This small molecule binds to this protein.
Small molecule (SMILES): Cc1cc(CCCOc2c(C)cc(-c3noc(C(F)(F)F)n3)cc2C)on1

Binding-site contacts:
Ligand atom F3 contacts residue PHE179 of chain 12.A at 3.0 Å.
Ligand atom CM4 contacts residue PHE179 of chain 12.A at 3.5 Å (hydrophobic).
Ligand atom F1 contacts residue ALA166 of chain 12.A at 3.6 Å.
Ligand atom N1A contacts residue PHE179 of chain 12.A at 3.6 Å.
Ligand atom CM2 contacts residue ILE122 of chain 12.A at 3.8 Å (hydrophobic).
Ligand atom O1 contacts residue MET214 of chain 12.A at 3.5 Å (h-bond).
Ligand atom O1A contacts residue PHE179 of chain 12.A at 3.3 Å.
Ligand atom F2 contacts residue TYR142 of chain 12.A at 2.8 Å.
Ligand atom N3A contacts residue PHE179 of chain 12.A at 3.4 Å.
Ligand atom C1B contacts residue ILE98 of chain 12.A at 3.4 Å (hydrophobic).
Ligand atom CM4 contacts residue TYR144 of chain 12.A at 3.8 Å (hydrophobic).
Ligand atom CM2 contacts residue ILE77 of chain 12.A at 3.1 Å (hydrophobic).
Ligand atom C4B contacts residue ILE98 of chain 12.A at 3.8 Å (hydrophobic).
Ligand atom C5B contacts residue LEU181 of chain 12.A at 3.5 Å (hydrophobic).
Ligand atom N1A contacts residue LEU217 of chain 12.A at 3.3 Å.
Ligand atom C6B contacts residue LEU181 of chain 12.A at 3.3 Å (hydrophobic).
Ligand atom C4 contacts residue LEU100 of chain 12.A at 3.7 Å (hydrophobic).
Ligand atom C2B contacts residue ILE98 of chain 12.A at 3.7 Å (hydrophobic).
Ligand atom F1 contacts residue TYR144 of chain 12.A at 3.3 Å.
Ligand atom O1A contacts residue LEU217 of chain 12.A at 3.0 Å.
Ligand atom F3 contacts residue TYR142 of chain 12.A at 3.8 Å.
Ligand atom F2 contacts residue ALA166 of chain 12.A at 3.5 Å.
Ligand atom C2A contacts residue PHE179 of chain 12.A at 3.6 Å (hydrophobic).
Ligand atom C4 contacts residue TYR190 of chain 12.A at 3.6 Å (hydrophobic).
Ligand atom F2 contacts residue TYR144 of chain 12.A at 3.0 Å.
Ligand atom C6B contacts residue ILE98 of chain 12.A at 3.7 Å (hydrophobic).
Ligand atom N3A contacts residue TYR144 of chain 12.A at 3.5 Å.
Ligand atom C3A contacts residue LEU217 of chain 12.A at 3.6 Å (hydrophobic).
Ligand atom O1B contacts residue ILE98 of chain 12.A at 3.3 Å.
Ligand atom N1A contacts residue MET124 of chain 12.A at 3.5 Å.
Ligand atom CM3 contacts residue ASN212 of chain 12.A at 3.5 Å.
Ligand atom F1 contacts residue PHE179 of chain 12.A at 3.8 Å.
Ligand atom F3 contacts residue VAL168 of chain 12.A at 3.0 Å.
Ligand atom C3A contacts residue PHE179 of chain 12.A at 3.1 Å (hydrophobic).
Ligand atom CM6 contacts residue LEU181 of chain 12.A at 3.5 Å (hydrophobic).
Ligand atom N2 contacts residue MET214 of chain 12.A at 3.8 Å.
Ligand atom O1A contacts residue MET124 of chain 12.A at 3.2 Å.
Ligand atom F2 contacts residue MET143 of chain 12.A at 3.3 Å.
Ligand atom C5B contacts residue ILE98 of chain 12.A at 3.5 Å (hydrophobic).
Ligand atom CM6 contacts residue LEU184 of chain 12.A at 3.4 Å (hydrophobic).

Sequence of chain 12.A:
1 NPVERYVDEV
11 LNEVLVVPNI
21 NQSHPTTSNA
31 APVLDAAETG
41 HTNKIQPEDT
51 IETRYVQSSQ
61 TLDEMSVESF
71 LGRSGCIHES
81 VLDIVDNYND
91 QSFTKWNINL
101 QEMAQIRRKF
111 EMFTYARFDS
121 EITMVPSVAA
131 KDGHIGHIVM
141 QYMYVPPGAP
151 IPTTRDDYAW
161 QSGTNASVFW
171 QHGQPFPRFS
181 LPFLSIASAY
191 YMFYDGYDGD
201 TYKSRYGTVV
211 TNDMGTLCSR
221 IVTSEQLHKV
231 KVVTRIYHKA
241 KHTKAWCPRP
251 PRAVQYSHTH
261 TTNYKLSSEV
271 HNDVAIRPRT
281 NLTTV